The protein below binds the small molecule below.
Small molecule (SMILES): COc1cccc2[nH]c(C(=O)N[C@@H](CC(C)C)C(=O)N[C@H](CC[N+](=O)[O-])C[C@@H]3CCNC3=O)cc12

Sequence of chain 1.A:
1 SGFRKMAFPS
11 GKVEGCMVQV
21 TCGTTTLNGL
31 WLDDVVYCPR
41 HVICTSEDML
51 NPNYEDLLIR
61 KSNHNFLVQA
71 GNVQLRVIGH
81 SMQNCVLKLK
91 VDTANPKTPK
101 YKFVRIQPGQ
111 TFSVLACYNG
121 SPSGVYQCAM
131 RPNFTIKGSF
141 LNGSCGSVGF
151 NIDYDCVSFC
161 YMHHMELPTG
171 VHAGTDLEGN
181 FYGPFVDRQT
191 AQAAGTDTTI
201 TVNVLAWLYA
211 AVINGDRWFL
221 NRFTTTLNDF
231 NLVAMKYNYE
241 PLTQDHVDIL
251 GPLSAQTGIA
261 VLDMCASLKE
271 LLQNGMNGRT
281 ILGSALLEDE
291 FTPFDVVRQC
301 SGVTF

Sequence of chain 1.B:
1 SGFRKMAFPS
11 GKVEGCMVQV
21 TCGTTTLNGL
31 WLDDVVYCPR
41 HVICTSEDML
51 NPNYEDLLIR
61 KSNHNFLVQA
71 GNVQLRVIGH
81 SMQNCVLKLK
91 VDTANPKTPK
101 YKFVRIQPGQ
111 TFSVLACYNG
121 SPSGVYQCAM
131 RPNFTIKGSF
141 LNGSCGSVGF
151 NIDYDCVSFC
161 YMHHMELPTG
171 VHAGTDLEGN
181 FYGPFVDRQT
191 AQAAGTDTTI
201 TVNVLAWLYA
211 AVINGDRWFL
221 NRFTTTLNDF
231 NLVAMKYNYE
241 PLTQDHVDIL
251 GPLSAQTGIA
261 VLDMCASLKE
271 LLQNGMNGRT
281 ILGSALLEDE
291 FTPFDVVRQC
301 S

Binding-site contacts:
Ligand atom O18 contacts residue PHE140 of chain 1.B at 3.4 Å.
Ligand atom C26 contacts residue GLN189 of chain 1.B at 3.4 Å.
Ligand atom C14 contacts residue ASN142 of chain 1.B at 3.5 Å.
Ligand atom C07 contacts residue ASP187 of chain 1.B at 3.6 Å.
Ligand atom C20 contacts residue HIS41 of chain 1.B at 3.4 Å.
Ligand atom C17 contacts residue PHE140 of chain 1.B at 3.6 Å (hydrophobic).
Ligand atom C12 contacts residue CYS145 of chain 1.B at 3.2 Å (hydrophobic).
Ligand atom N03 contacts residue GLN189 of chain 1.B at 3.0 Å (h-bond).
Ligand atom C11 contacts residue CYS145 of chain 1.B at 2.7 Å (hydrophobic).
Ligand atom O01 contacts residue GLU166 of chain 1.B at 2.9 Å (salt-bridge).
Ligand atom N16 contacts residue PHE140 of chain 1.B at 3.2 Å (h-bond).
Ligand atom O23 contacts residue GLY143 of chain 1.B at 3.0 Å (h-bond).
Ligand atom O01 contacts residue MET165 of chain 1.B at 3.4 Å.
Ligand atom C34 contacts residue GLU166 of chain 1.B at 3.5 Å.
Ligand atom O18 contacts residue HIS172 of chain 1.B at 3.5 Å.
Ligand atom N10 contacts residue HIS164 of chain 1.B at 2.8 Å (h-bond).
Ligand atom O29 contacts residue THR190 of chain 1.B at 3.3 Å (h-bond).
Ligand atom C13 contacts residue LEU141 of chain 1.B at 3.5 Å (hydrophobic).
Ligand atom C09 contacts residue HIS164 of chain 1.B at 3.6 Å.
Ligand atom C28 contacts residue THR190 of chain 1.B at 3.5 Å.
Ligand atom C04 contacts residue HIS164 of chain 1.B at 3.4 Å.
Ligand atom O18 contacts residue HIS163 of chain 1.B at 2.7 Å (h-bond).
Ligand atom C05 contacts residue GLN189 of chain 1.B at 3.5 Å.
Ligand atom C25 contacts residue GLU166 of chain 1.B at 3.6 Å.
Ligand atom C17 contacts residue GLU166 of chain 1.B at 3.6 Å.
Ligand atom C31 contacts residue ALA191 of chain 1.B at 3.5 Å (hydrophobic).
Ligand atom C30 contacts residue GLN189 of chain 1.B at 3.6 Å.
Ligand atom O23 contacts residue CYS145 of chain 1.B at 3.2 Å (h-bond).
Ligand atom C19 contacts residue CYS145 of chain 1.B at 1.8 Å (hydrophobic).
Ligand atom O18 contacts residue GLU166 of chain 1.B at 3.6 Å.
Ligand atom N10 contacts residue CYS145 of chain 1.B at 2.9 Å (h-bond).
Ligand atom O29 contacts residue GLN189 of chain 1.B at 3.3 Å.
Ligand atom C15 contacts residue ASN142 of chain 1.B at 3.2 Å.
Ligand atom O23 contacts residue SER144 of chain 1.B at 3.4 Å (h-bond).
Ligand atom C28 contacts residue ALA191 of chain 1.B at 3.7 Å (hydrophobic).
Ligand atom C08 contacts residue HIS41 of chain 1.B at 3.6 Å.
Ligand atom C20 contacts residue CYS145 of chain 1.B at 2.7 Å (hydrophobic).
Ligand atom N16 contacts residue GLU166 of chain 1.B at 3.0 Å (salt-bridge).
Ligand atom N35 contacts residue GLU166 of chain 1.B at 2.6 Å (salt-bridge).
Ligand atom N21 contacts residue CYS145 of chain 1.B at 3.4 Å.